Sequence of chain 1.A:
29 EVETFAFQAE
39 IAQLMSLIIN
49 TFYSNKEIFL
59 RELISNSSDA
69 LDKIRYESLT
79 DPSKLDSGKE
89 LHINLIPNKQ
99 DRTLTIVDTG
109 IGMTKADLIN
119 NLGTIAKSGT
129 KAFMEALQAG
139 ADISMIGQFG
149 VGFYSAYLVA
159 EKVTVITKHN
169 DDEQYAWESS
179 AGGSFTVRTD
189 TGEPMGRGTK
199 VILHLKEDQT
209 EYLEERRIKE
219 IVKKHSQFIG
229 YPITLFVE

Binding-site contacts:
Ligand atom C2 contacts residue ALA68 of chain 1.A at 4.3 Å (hydrophobic).
Ligand atom N7 contacts residue 37D1 of chain 1.C at 3.7 Å.
Ligand atom C12 contacts residue ASN64 of chain 1.A at 3.5 Å.
Ligand atom N4 contacts residue ALA68 of chain 1.A at 3.1 Å.
Ligand atom N4 contacts residue THR197 of chain 1.A at 3.3 Å (h-bond).
Ligand atom N9 contacts residue THR197 of chain 1.A at 3.6 Å.
Ligand atom C3 contacts residue ASN64 of chain 1.A at 4.3 Å.
Ligand atom C5 contacts residue ILE109 of chain 1.A at 4.4 Å (hydrophobic).
Ligand atom C8 contacts residue ASN64 of chain 1.A at 3.7 Å.
Ligand atom N9 contacts residue ALA68 of chain 1.A at 3.8 Å.
Ligand atom C2 contacts residue ASN64 of chain 1.A at 4.1 Å.
Ligand atom C8 contacts residue SER65 of chain 1.A at 3.7 Å.
Ligand atom C1 contacts residue MET111 of chain 1.A at 3.9 Å (hydrophobic).
Ligand atom N6 contacts residue MET111 of chain 1.A at 3.6 Å.
Ligand atom N10 contacts residue 37D1 of chain 1.C at 3.4 Å (h-bond).
Ligand atom C12 contacts residue 37D1 of chain 1.C at 3.1 Å.
Ligand atom C11 contacts residue MET111 of chain 1.A at 4.0 Å (hydrophobic).
Ligand atom C8 contacts residue 37D1 of chain 1.C at 4.4 Å.
Ligand atom C3 contacts residue THR197 of chain 1.A at 3.6 Å.
Ligand atom C11 contacts residue 37D1 of chain 1.C at 3.6 Å.
Ligand atom C3 contacts residue ASP106 of chain 1.A at 3.9 Å.
Ligand atom C1 contacts residue 37D1 of chain 1.C at 4.2 Å.
Ligand atom N4 contacts residue GLY110 of chain 1.A at 4.2 Å.
Ligand atom N4 contacts residue ASP106 of chain 1.A at 4.5 Å.
Ligand atom N10 contacts residue MET111 of chain 1.A at 4.2 Å.
Ligand atom N9 contacts residue ASP106 of chain 1.A at 2.6 Å (salt-bridge).
Ligand atom C5 contacts residue MET111 of chain 1.A at 3.6 Å (hydrophobic).
Ligand atom N9 contacts residue SER65 of chain 1.A at 4.0 Å.
Ligand atom N6 contacts residue ALA68 of chain 1.A at 4.5 Å.
Ligand atom C8 contacts residue ASP106 of chain 1.A at 3.2 Å.
Ligand atom C5 contacts residue THR197 of chain 1.A at 4.1 Å.
Ligand atom C5 contacts residue ALA68 of chain 1.A at 3.7 Å (hydrophobic).
Ligand atom C8 contacts residue THR197 of chain 1.A at 4.3 Å.
Ligand atom C11 contacts residue LEU120 of chain 1.A at 3.6 Å (hydrophobic).
Ligand atom N9 contacts residue ASN64 of chain 1.A at 4.1 Å.
Ligand atom C2 contacts residue 37D1 of chain 1.C at 3.9 Å.
Ligand atom N7 contacts residue SER65 of chain 1.A at 4.2 Å.
Ligand atom C5 contacts residue GLY110 of chain 1.A at 3.9 Å.
Ligand atom N7 contacts residue ASN64 of chain 1.A at 3.3 Å.
Ligand atom C3 contacts residue ALA68 of chain 1.A at 3.5 Å (hydrophobic).

The protein below binds the small molecule below.
Small molecule (SMILES): CN(C)c1ncnc2nc[nH]c12